Sequence of chain 3.B:
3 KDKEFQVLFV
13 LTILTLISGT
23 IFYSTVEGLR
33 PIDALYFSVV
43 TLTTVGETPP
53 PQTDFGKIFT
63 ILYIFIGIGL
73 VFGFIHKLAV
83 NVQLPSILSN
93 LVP

The protein below binds the small molecule below.
Small molecule (SMILES): NCC(=O)O

Binding-site contacts:
Ligand atom OXT contacts residue THR22 of chain 3.B at 3.8 Å.
Ligand atom N contacts residue MPD1 of chain 3.Q at 3.3 Å.
Ligand atom CA contacts residue MPD1 of chain 3.Q at 4.3 Å.
Ligand atom N contacts residue LEU37 of chain 3.B at 4.0 Å.